Sequence of chain 1.A:
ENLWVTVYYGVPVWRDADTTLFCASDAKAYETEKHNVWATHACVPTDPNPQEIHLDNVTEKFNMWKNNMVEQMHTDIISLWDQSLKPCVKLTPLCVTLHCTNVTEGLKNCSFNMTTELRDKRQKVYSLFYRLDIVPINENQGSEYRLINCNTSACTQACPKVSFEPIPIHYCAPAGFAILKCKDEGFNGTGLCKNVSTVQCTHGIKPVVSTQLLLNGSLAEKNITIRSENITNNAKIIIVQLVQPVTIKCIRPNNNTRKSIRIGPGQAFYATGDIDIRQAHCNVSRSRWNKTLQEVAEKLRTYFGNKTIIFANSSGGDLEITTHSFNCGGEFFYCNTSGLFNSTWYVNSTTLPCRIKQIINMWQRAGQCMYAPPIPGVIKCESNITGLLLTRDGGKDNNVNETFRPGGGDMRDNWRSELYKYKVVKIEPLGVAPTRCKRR

Binding-site contacts:
Ligand atom O7 contacts residue ASN103 of chain 1.A at 2.9 Å (h-bond).
Ligand atom C6 contacts residue ASN103 of chain 1.A at 3.7 Å.
Ligand atom O6 contacts residue ASN103 of chain 1.A at 2.8 Å (h-bond).
Ligand atom C7 contacts residue ASN103 of chain 1.A at 3.2 Å.
Ligand atom C2 contacts residue ASN103 of chain 1.A at 2.5 Å.
Ligand atom O5 contacts residue ASN103 of chain 1.A at 2.3 Å (h-bond).
Ligand atom C3 contacts residue ASN103 of chain 1.A at 3.8 Å.
Ligand atom C5 contacts residue ASN103 of chain 1.A at 3.6 Å.
Ligand atom C1 contacts residue ASN103 of chain 1.A at 1.4 Å.
Ligand atom N2 contacts residue ASN103 of chain 1.A at 3.0 Å (h-bond).
Ligand atom C4 contacts residue ASN103 of chain 1.A at 4.2 Å.

This protein binds this small molecule.
Small molecule (SMILES): CC(=O)N[C@@H]1[C@@H](O)[C@H](O)[C@@H](CO)O[C@H]1O